Sequence of chain 1.A:
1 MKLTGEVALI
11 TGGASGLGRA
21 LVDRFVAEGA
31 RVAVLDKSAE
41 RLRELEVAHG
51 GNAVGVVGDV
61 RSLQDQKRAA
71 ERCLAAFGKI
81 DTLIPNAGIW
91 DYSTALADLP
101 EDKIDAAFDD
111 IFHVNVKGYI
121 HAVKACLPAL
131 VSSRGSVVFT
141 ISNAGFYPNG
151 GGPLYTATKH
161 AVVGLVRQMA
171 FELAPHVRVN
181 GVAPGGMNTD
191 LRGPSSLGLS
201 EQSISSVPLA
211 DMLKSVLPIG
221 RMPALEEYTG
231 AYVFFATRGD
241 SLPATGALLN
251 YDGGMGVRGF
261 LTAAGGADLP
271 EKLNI

Binding-site contacts:
Ligand atom CA3 contacts residue NAD1 of chain 1.C at 3.6 Å.
Ligand atom CA4 contacts residue NAD1 of chain 1.C at 3.2 Å.
Ligand atom CA3 contacts residue GLY150 of chain 1.A at 3.6 Å.
Ligand atom CA2 contacts residue NAD1 of chain 1.C at 4.0 Å.
Ligand atom CA5 contacts residue NAD1 of chain 1.C at 3.5 Å.
Ligand atom CA4 contacts residue TYR155 of chain 1.A at 3.6 Å (hydrophobic).
Ligand atom CA2 contacts residue GLY150 of chain 1.A at 3.5 Å.
Ligand atom OA4 contacts residue TYR155 of chain 1.A at 2.4 Å (h-bond).
Ligand atom OAM contacts residue MET212 of chain 1.A at 3.9 Å.
Ligand atom CB3 contacts residue LEU209 of chain 1.A at 3.3 Å (hydrophobic).
Ligand atom CA5 contacts residue ASN143 of chain 1.A at 3.1 Å.
Ligand atom CB4 contacts residue LEU213 of chain 1.A at 3.9 Å (hydrophobic).
Ligand atom CA5 contacts residue SER142 of chain 1.A at 3.3 Å.
Ligand atom OA4 contacts residue NAD1 of chain 1.C at 3.0 Å.
Ligand atom CB4 contacts residue PHE260 of chain 2.A at 3.9 Å (hydrophobic).
Ligand atom CA2 contacts residue ILE204 of chain 1.A at 4.2 Å (hydrophobic).
Ligand atom CA6 contacts residue ASN143 of chain 1.A at 3.2 Å.
Ligand atom CA2 contacts residue TRP90 of chain 1.A at 3.3 Å (hydrophobic).
Ligand atom CB6 contacts residue PHE260 of chain 2.A at 3.5 Å (hydrophobic).
Ligand atom OAM contacts residue LEU213 of chain 1.A at 3.9 Å.
Ligand atom CB5 contacts residue PHE260 of chain 2.A at 3.2 Å (hydrophobic).
Ligand atom OAM contacts residue PHE260 of chain 2.A at 3.9 Å.
Ligand atom CB2 contacts residue LEU209 of chain 1.A at 3.2 Å (hydrophobic).
Ligand atom OA4 contacts residue SER142 of chain 1.A at 3.1 Å (h-bond).
Ligand atom CA3 contacts residue ILE204 of chain 1.A at 4.2 Å (hydrophobic).
Ligand atom CA5 contacts residue GLY150 of chain 1.A at 3.9 Å.
Ligand atom CA3 contacts residue TRP90 of chain 1.A at 3.5 Å (hydrophobic).
Ligand atom CA1 contacts residue TRP90 of chain 1.A at 4.2 Å (hydrophobic).
Ligand atom CB5 contacts residue LEU213 of chain 1.A at 3.4 Å (hydrophobic).
Ligand atom CB1 contacts residue LEU209 of chain 1.A at 4.1 Å (hydrophobic).
Ligand atom CB4 contacts residue LEU209 of chain 1.A at 4.3 Å (hydrophobic).
Ligand atom CA4 contacts residue GLY150 of chain 1.A at 3.8 Å.
Ligand atom CA4 contacts residue SER142 of chain 1.A at 3.6 Å.
Ligand atom CA6 contacts residue GLY150 of chain 1.A at 3.8 Å.
Ligand atom CA3 contacts residue TYR155 of chain 1.A at 4.3 Å (hydrophobic).
Ligand atom CB2 contacts residue TRP90 of chain 1.A at 3.9 Å (hydrophobic).
Ligand atom CB6 contacts residue LEU213 of chain 1.A at 4.2 Å (hydrophobic).
Ligand atom CA1 contacts residue GLY150 of chain 1.A at 3.6 Å.
Ligand atom CB1 contacts residue GLY150 of chain 1.A at 4.3 Å.
Ligand atom CB6 contacts residue ASN143 of chain 1.A at 4.1 Å.

This protein binds this small molecule.
Small molecule (SMILES): Oc1ccc(-c2ccc(O)cc2)cc1

Sequence of chain 2.A:
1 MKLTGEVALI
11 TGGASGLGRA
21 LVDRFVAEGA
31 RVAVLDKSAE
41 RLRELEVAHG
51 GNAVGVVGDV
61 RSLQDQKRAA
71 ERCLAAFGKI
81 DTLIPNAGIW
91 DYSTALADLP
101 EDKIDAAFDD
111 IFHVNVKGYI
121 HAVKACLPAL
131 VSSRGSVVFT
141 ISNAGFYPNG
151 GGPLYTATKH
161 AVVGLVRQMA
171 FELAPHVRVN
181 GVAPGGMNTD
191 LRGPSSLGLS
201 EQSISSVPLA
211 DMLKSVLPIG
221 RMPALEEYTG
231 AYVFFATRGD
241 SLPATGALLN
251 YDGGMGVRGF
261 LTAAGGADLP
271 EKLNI